Sequence of chain 2.A:
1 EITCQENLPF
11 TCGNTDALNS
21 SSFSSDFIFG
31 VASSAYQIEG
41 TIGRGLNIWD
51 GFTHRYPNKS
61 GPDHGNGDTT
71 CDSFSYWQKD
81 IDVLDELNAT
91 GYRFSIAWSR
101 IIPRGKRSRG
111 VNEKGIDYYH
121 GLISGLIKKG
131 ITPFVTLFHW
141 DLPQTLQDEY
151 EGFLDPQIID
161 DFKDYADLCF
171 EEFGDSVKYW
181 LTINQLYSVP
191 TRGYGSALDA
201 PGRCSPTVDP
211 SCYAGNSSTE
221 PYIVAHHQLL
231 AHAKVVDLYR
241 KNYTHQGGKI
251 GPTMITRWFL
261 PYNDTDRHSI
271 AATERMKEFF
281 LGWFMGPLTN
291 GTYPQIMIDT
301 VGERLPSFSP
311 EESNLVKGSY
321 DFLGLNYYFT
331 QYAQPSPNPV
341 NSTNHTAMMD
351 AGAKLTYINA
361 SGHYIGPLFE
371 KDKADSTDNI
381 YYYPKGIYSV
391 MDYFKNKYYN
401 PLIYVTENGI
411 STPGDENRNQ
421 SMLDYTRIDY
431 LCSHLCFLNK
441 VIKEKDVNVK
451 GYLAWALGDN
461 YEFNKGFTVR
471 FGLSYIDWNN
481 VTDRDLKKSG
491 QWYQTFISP

The small molecule below binds the protein below.
Small molecule (SMILES): CC(=O)N[C@H]1[C@H](O[C@H]2[C@H](O[C@@H]3O[C@@H](C)[C@@H](O)[C@@H](O)[C@@H]3O)[C@@H](NC(C)=O)CO[C@@H]2CO)O[C@H](CO)[C@@H](O[C@@H]2O[C@H](CO[C@H]3O[C@H](CO)[C@@H](O)[C@H](O)[C@@H]3O)[C@@H](O)[C@H](O[C@H]3O[C@H](CO)[C@@H](O)[C@H](O)[C@@H]3O)[C@@H]2O[C@@H]2OC[C@@H](O)[C@H](O)[C@H]2O)[C@@H]1O

Binding-site contacts:
Ligand atom O6 contacts residue GLN295 of chain 2.A at 3.0 Å (h-bond).
Ligand atom C2 contacts residue THR292 of chain 2.A at 3.6 Å.
Ligand atom C7 contacts residue ASN290 of chain 2.A at 3.4 Å.
Ligand atom O2 contacts residue GLN295 of chain 2.A at 3.7 Å.
Ligand atom C2 contacts residue ASN290 of chain 2.A at 2.5 Å.
Ligand atom O6 contacts residue ILE298 of chain 2.A at 4.1 Å.
Ligand atom O6 contacts residue GLN295 of chain 2.A at 2.6 Å (h-bond).
Ligand atom O5 contacts residue ASN290 of chain 2.A at 2.4 Å (h-bond).
Ligand atom C1 contacts residue THR292 of chain 2.A at 3.6 Å.
Ligand atom C6 contacts residue THR292 of chain 2.A at 4.1 Å.
Ligand atom C1 contacts residue ASN290 of chain 2.A at 1.6 Å.
Ligand atom C6 contacts residue GLN295 of chain 2.A at 3.4 Å.
Ligand atom N2 contacts residue THR292 of chain 2.A at 4.3 Å.
Ligand atom C3 contacts residue ASN290 of chain 2.A at 3.9 Å.
Ligand atom O7 contacts residue THR292 of chain 2.A at 3.5 Å (h-bond).
Ligand atom O7 contacts residue ASN290 of chain 2.A at 3.6 Å.
Ligand atom C5 contacts residue THR292 of chain 2.A at 4.4 Å.
Ligand atom C7 contacts residue THR292 of chain 2.A at 4.2 Å.
Ligand atom O6 contacts residue ILE298 of chain 2.A at 3.8 Å.
Ligand atom O5 contacts residue THR292 of chain 2.A at 3.4 Å.
Ligand atom C4 contacts residue ASN290 of chain 2.A at 4.2 Å.
Ligand atom C6 contacts residue ILE298 of chain 2.A at 3.5 Å (hydrophobic).
Ligand atom N2 contacts residue ASN290 of chain 2.A at 2.9 Å (h-bond).
Ligand atom C2 contacts residue GLN295 of chain 2.A at 4.2 Å.
Ligand atom C8 contacts residue ASN290 of chain 2.A at 4.5 Å.
Ligand atom C3 contacts residue GLN295 of chain 2.A at 3.4 Å.
Ligand atom O4 contacts residue ILE298 of chain 2.A at 4.5 Å.
Ligand atom C5 contacts residue ASN290 of chain 2.A at 3.7 Å.
Ligand atom O7 contacts residue TYR293 of chain 2.A at 4.4 Å.
Ligand atom C6 contacts residue GLN295 of chain 2.A at 3.9 Å.
Ligand atom O3 contacts residue GLN295 of chain 2.A at 2.8 Å (h-bond).